Binding-site contacts:
Ligand atom C1' contacts residue ASN414 of chain 14.A at 4.1 Å.
Ligand atom O5' contacts residue ARG412 of chain 14.A at 3.1 Å (salt-bridge).
Ligand atom P contacts residue LYS21 of chain 13.C at 3.4 Å.
Ligand atom C4' contacts residue ASN414 of chain 14.A at 3.0 Å.
Ligand atom C5' contacts residue ASN414 of chain 14.A at 3.3 Å.
Ligand atom O3' contacts residue ARG412 of chain 14.A at 4.3 Å.
Ligand atom O4' contacts residue ASN414 of chain 14.A at 2.9 Å (h-bond).
Ligand atom C3' contacts residue ASN414 of chain 14.A at 4.5 Å.
Ligand atom OP1 contacts residue ARG18 of chain 13.C at 4.0 Å.
Ligand atom OP1 contacts residue ARG412 of chain 14.A at 3.8 Å.
Ligand atom OP2 contacts residue LYS21 of chain 13.C at 2.7 Å (salt-bridge).
Ligand atom O3' contacts residue VAL47 of chain 14.A at 3.1 Å.
Ligand atom C5' contacts residue ARG412 of chain 14.A at 3.0 Å.
Ligand atom OP2 contacts residue ARG412 of chain 14.A at 1.4 Å (salt-bridge).
Ligand atom C3' contacts residue VAL47 of chain 14.A at 4.0 Å (hydrophobic).
Ligand atom C4' contacts residue VAL47 of chain 14.A at 4.1 Å (hydrophobic).
Ligand atom P contacts residue ARG412 of chain 14.A at 2.7 Å.
Ligand atom OP1 contacts residue LYS21 of chain 13.C at 3.9 Å.
Ligand atom OP2 contacts residue ARG18 of chain 13.C at 3.7 Å.
Ligand atom C4' contacts residue ARG412 of chain 14.A at 4.3 Å.
Ligand atom C2' contacts residue VAL47 of chain 14.A at 4.3 Å (hydrophobic).

Sequence of chain 14.A:
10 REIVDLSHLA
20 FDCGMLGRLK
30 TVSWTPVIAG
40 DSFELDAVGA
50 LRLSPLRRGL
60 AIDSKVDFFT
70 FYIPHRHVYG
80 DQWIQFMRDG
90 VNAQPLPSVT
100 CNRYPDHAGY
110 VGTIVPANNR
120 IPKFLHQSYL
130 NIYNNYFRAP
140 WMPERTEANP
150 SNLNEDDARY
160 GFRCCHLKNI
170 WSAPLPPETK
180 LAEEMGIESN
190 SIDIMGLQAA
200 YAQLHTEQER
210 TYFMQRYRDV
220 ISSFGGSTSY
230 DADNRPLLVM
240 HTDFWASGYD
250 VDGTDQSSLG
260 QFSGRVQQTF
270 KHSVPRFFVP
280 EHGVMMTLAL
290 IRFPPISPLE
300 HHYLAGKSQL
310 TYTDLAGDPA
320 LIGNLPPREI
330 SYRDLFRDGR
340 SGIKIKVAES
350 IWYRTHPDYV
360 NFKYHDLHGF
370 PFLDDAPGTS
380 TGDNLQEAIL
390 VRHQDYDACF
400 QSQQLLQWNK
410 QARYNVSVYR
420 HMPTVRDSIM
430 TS

A small-molecule ligand and the protein it binds are described below.
Small molecule (SMILES): Nc1ccn([C@H]2C[C@H](O)[C@@H](COP(=O)(O)O)O2)c(=O)n1

Sequence of chain 13.C:
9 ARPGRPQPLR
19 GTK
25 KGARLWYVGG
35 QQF